Binding-site contacts:
Ligand atom CL contacts residue MET49 of chain 1.A at 3.1 Å.
Ligand atom C4 contacts residue PHE140 of chain 1.A at 3.4 Å (hydrophobic).
Ligand atom C3 contacts residue ASN142 of chain 1.A at 3.8 Å.
Ligand atom C15 contacts residue MET165 of chain 1.A at 3.7 Å (hydrophobic).
Ligand atom O contacts residue GLU166 of chain 1.A at 3.1 Å (salt-bridge).
Ligand atom C15 contacts residue HIS41 of chain 1.A at 3.6 Å.
Ligand atom N contacts residue HIS163 of chain 1.A at 2.8 Å (h-bond).
Ligand atom CL1 contacts residue HIS164 of chain 1.A at 3.8 Å.
Ligand atom C4 contacts residue GLU166 of chain 1.A at 3.4 Å.
Ligand atom C4 contacts residue LEU141 of chain 1.A at 3.5 Å (hydrophobic).
Ligand atom C5 contacts residue HIS163 of chain 1.A at 3.2 Å.
Ligand atom C2 contacts residue PHE140 of chain 1.A at 3.4 Å (hydrophobic).
Ligand atom N contacts residue GLU166 of chain 1.A at 3.8 Å.
Ligand atom C17 contacts residue ASN142 of chain 1.A at 3.8 Å.
Ligand atom N contacts residue PHE140 of chain 1.A at 3.7 Å.
Ligand atom C12 contacts residue DMS1 of chain 1.E at 3.6 Å.
Ligand atom CL contacts residue ASP187 of chain 1.A at 3.7 Å.
Ligand atom C14 contacts residue MET165 of chain 1.A at 3.6 Å (hydrophobic).
Ligand atom CL1 contacts residue MET165 of chain 1.A at 3.8 Å.
Ligand atom O contacts residue MET165 of chain 1.A at 3.2 Å.
Ligand atom C3 contacts residue LEU141 of chain 1.A at 3.4 Å (hydrophobic).
Ligand atom C13 contacts residue DMS1 of chain 1.E at 3.8 Å.
Ligand atom C13 contacts residue MET49 of chain 1.A at 3.4 Å (hydrophobic).
Ligand atom C17 contacts residue LEU141 of chain 1.A at 3.8 Å (hydrophobic).
Ligand atom N1 contacts residue ASN142 of chain 1.A at 3.8 Å.
Ligand atom C3 contacts residue GLU166 of chain 1.A at 3.6 Å.
Ligand atom CL contacts residue ARG188 of chain 1.A at 3.0 Å.
Ligand atom C14 contacts residue MET49 of chain 1.A at 3.8 Å (hydrophobic).
Ligand atom C2 contacts residue ASN142 of chain 1.A at 3.8 Å.
Ligand atom CL1 contacts residue HIS41 of chain 1.A at 3.2 Å.
Ligand atom N contacts residue SER144 of chain 1.A at 3.5 Å (h-bond).
Ligand atom C12 contacts residue GLN189 of chain 1.A at 3.4 Å.
Ligand atom C18 contacts residue ASN142 of chain 1.A at 3.7 Å.
Ligand atom CL contacts residue GLN189 of chain 1.A at 3.4 Å.
Ligand atom C2 contacts residue LEU141 of chain 1.A at 3.6 Å (hydrophobic).
Ligand atom C3 contacts residue PHE140 of chain 1.A at 3.7 Å (hydrophobic).
Ligand atom N2 contacts residue GLN189 of chain 1.A at 3.4 Å (h-bond).
Ligand atom C15 contacts residue HIS164 of chain 1.A at 3.3 Å.
Ligand atom C2 contacts residue GLU166 of chain 1.A at 3.3 Å.
Ligand atom CL1 contacts residue ASP187 of chain 1.A at 3.6 Å.

Sequence of chain 1.A:
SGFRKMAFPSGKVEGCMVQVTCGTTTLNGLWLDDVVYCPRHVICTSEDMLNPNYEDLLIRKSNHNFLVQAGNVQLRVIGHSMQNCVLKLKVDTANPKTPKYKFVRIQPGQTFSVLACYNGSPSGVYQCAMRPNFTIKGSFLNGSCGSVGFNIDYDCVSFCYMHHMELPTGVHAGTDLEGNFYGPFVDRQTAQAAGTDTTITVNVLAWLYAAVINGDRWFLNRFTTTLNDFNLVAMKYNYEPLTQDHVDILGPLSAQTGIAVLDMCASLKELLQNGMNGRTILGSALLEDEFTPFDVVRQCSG

Sequence of chain 1.B:
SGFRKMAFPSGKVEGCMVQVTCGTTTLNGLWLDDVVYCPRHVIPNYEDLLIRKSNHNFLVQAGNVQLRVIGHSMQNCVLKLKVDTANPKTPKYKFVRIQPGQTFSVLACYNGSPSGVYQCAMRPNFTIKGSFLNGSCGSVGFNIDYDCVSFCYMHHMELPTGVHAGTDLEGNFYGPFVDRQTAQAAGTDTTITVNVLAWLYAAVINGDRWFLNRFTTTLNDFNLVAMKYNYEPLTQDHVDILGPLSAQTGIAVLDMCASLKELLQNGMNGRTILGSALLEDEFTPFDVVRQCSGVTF

A small-molecule ligand and the protein it binds are described below.
Small molecule (SMILES): O=C(Nc1cncc2ccc(F)cc12)[C@@H]1CCNc2cc(Cl)c(Cl)cc21